Binding-site contacts:
Ligand atom CB1 contacts residue TYR178 of chain 4.A at 4.0 Å (hydrophobic).
Ligand atom CB2 contacts residue LEU190 of chain 4.A at 3.5 Å (hydrophobic).
Ligand atom CA6 contacts residue HIS247 of chain 4.A at 3.1 Å.
Ligand atom CB4 contacts residue ILE180 of chain 4.A at 4.0 Å (hydrophobic).
Ligand atom OA4 contacts residue FE21 of chain 4.B at 2.3 Å.
Ligand atom CA3 contacts residue HIS247 of chain 4.A at 3.4 Å.
Ligand atom CA5 contacts residue ASN249 of chain 4.A at 3.3 Å.
Ligand atom CA2 contacts residue HIS247 of chain 4.A at 3.4 Å.
Ligand atom OA3 contacts residue GLU266 of chain 4.A at 3.5 Å (salt-bridge).
Ligand atom CA5 contacts residue PHE192 of chain 4.A at 3.5 Å (hydrophobic).
Ligand atom OA4 contacts residue GLU266 of chain 4.A at 3.8 Å.
Ligand atom CB5 contacts residue TYR178 of chain 4.A at 3.3 Å (hydrophobic).
Ligand atom CB6 contacts residue HIS247 of chain 4.A at 4.0 Å.
Ligand atom CB6 contacts residue ASP284 of chain 4.A at 3.4 Å.
Ligand atom CA2 contacts residue TYR256 of chain 4.A at 3.2 Å (hydrophobic).
Ligand atom CA2 contacts residue BP71 of chain 4.E at 3.8 Å.
Ligand atom CA5 contacts residue HIS200 of chain 4.A at 3.7 Å.
Ligand atom CA3 contacts residue TYR256 of chain 4.A at 2.9 Å (hydrophobic).
Ligand atom OA3 contacts residue FE21 of chain 4.B at 2.2 Å.
Ligand atom OA4 contacts residue HIS200 of chain 4.A at 2.6 Å (h-bond).
Ligand atom OA3 contacts residue HIS215 of chain 4.A at 2.8 Å.
Ligand atom OA4 contacts residue HIS152 of chain 4.A at 3.0 Å (h-bond).
Ligand atom CA5 contacts residue HIS247 of chain 4.A at 3.3 Å.
Ligand atom CA4 contacts residue HIS247 of chain 4.A at 3.3 Å.
Ligand atom CB6 contacts residue TYR178 of chain 4.A at 3.3 Å (hydrophobic).
Ligand atom CB3 contacts residue LEU190 of chain 4.A at 3.3 Å (hydrophobic).
Ligand atom CA1 contacts residue HIS247 of chain 4.A at 3.5 Å.
Ligand atom CA4 contacts residue FE21 of chain 4.B at 3.1 Å.
Ligand atom CA6 contacts residue TYR178 of chain 4.A at 3.7 Å (hydrophobic).
Ligand atom CA4 contacts residue PHE192 of chain 4.A at 3.8 Å (hydrophobic).
Ligand atom CB4 contacts residue TYR178 of chain 4.A at 4.0 Å (hydrophobic).
Ligand atom CA1 contacts residue PHE192 of chain 4.A at 3.8 Å (hydrophobic).
Ligand atom CA6 contacts residue PHE192 of chain 4.A at 3.6 Å (hydrophobic).
Ligand atom CA4 contacts residue HIS200 of chain 4.A at 3.4 Å.
Ligand atom OA3 contacts residue TYR256 of chain 4.A at 2.4 Å (h-bond).
Ligand atom CB5 contacts residue ASP284 of chain 4.A at 3.7 Å.
Ligand atom CA6 contacts residue ASN249 of chain 4.A at 3.6 Å.
Ligand atom CA3 contacts residue FE21 of chain 4.B at 3.0 Å.
Ligand atom CA4 contacts residue TYR256 of chain 4.A at 3.8 Å (hydrophobic).
Ligand atom OA4 contacts residue HIS247 of chain 4.A at 3.5 Å (h-bond).

Sequence of chain 4.A:
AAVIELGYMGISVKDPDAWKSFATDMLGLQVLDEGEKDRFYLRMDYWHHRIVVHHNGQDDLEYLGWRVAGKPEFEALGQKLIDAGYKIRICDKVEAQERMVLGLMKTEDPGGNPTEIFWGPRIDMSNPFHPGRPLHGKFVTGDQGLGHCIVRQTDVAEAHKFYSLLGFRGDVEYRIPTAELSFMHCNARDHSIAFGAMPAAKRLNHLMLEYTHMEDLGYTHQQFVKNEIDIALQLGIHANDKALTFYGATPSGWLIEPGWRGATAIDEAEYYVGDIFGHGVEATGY

A protein and the small-molecule ligand that binds it are described below.
Small molecule (SMILES): Oc1ccc(-c2ccccc2)cc1O